Binding-site contacts:
Ligand atom V contacts residue THR44 of chain 1.A at 3.7 Å.
Ligand atom O5' contacts residue THR161 of chain 1.A at 3.5 Å.
Ligand atom O3' contacts residue HIS42 of chain 1.A at 3.7 Å.
Ligand atom O5' contacts residue THR44 of chain 1.A at 4.2 Å.
Ligand atom O1V contacts residue HIS119 of chain 1.A at 3.3 Å (h-bond).
Ligand atom O3V contacts residue PHE84 of chain 1.A at 4.3 Å.
Ligand atom N3 contacts residue THR163 of chain 1.A at 2.8 Å (h-bond).
Ligand atom O3' contacts residue TRP171 of chain 1.A at 4.2 Å.
Ligand atom C3' contacts residue THR44 of chain 1.A at 4.3 Å.
Ligand atom O5' contacts residue TRP12 of chain 1.A at 3.2 Å (h-bond).
Ligand atom O3V contacts residue TYR124 of chain 1.A at 3.1 Å (h-bond).
Ligand atom O3V contacts residue HIS42 of chain 1.A at 4.2 Å.
Ligand atom C5' contacts residue THR163 of chain 1.A at 3.9 Å.
Ligand atom C3' contacts residue TRP171 of chain 1.A at 3.6 Å (hydrophobic).
Ligand atom C2' contacts residue TRP171 of chain 1.A at 4.3 Å (hydrophobic).
Ligand atom O3V contacts residue SER121 of chain 1.A at 3.0 Å (h-bond).
Ligand atom C4 contacts residue THR163 of chain 1.A at 3.9 Å.
Ligand atom O3' contacts residue TYR124 of chain 1.A at 4.3 Å.
Ligand atom O2V contacts residue HIS42 of chain 1.A at 2.6 Å (h-bond).
Ligand atom C2 contacts residue THR163 of chain 1.A at 3.3 Å.
Ligand atom O2 contacts residue TRP171 of chain 1.A at 4.0 Å.
Ligand atom V contacts residue TYR124 of chain 1.A at 4.0 Å.
Ligand atom C5' contacts residue SER10 of chain 1.A at 3.9 Å.
Ligand atom O3' contacts residue THR44 of chain 1.A at 3.2 Å (h-bond).
Ligand atom C4' contacts residue THR44 of chain 1.A at 4.1 Å.
Ligand atom O1V contacts residue THR44 of chain 1.A at 3.5 Å (h-bond).
Ligand atom C5' contacts residue THR161 of chain 1.A at 4.0 Å.
Ligand atom O2 contacts residue PHE84 of chain 1.A at 3.0 Å.
Ligand atom O2V contacts residue THR44 of chain 1.A at 3.1 Å (h-bond).
Ligand atom O3V contacts residue HIS119 of chain 1.A at 3.9 Å.
Ligand atom C2' contacts residue PHE84 of chain 1.A at 4.3 Å (hydrophobic).
Ligand atom V contacts residue HIS119 of chain 1.A at 4.1 Å.
Ligand atom O5' contacts residue SER10 of chain 1.A at 2.6 Å (h-bond).
Ligand atom V contacts residue HIS42 of chain 1.A at 4.0 Å.
Ligand atom N3 contacts residue PHE84 of chain 1.A at 4.0 Å.
Ligand atom O4 contacts residue THR163 of chain 1.A at 4.1 Å.
Ligand atom O2V contacts residue TYR124 of chain 1.A at 3.9 Å.
Ligand atom O2 contacts residue THR163 of chain 1.A at 3.1 Å (h-bond).
Ligand atom O2V contacts residue SER121 of chain 1.A at 4.3 Å.
Ligand atom C2 contacts residue PHE84 of chain 1.A at 3.9 Å (hydrophobic).

Sequence of chain 1.A:
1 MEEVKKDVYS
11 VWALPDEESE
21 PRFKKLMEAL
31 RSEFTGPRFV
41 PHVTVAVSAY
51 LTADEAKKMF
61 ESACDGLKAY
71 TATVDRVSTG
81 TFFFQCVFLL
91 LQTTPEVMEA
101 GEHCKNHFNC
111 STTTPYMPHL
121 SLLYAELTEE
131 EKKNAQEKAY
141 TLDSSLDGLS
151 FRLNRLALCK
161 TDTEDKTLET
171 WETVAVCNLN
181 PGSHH

A protein and the small-molecule ligand that binds it are described below.
Small molecule (SMILES): O=c1ccn([C@@H]2O[C@H](CO)[C@H]3O[V](=O)(O)(O)O[C@H]32)c(=O)[nH]1